A protein and the small-molecule ligand that binds it are described below.
Small molecule (SMILES): CC(=O)N[C@H]1[C@H](O[C@H]2[C@H](O)[C@@H](NC(C)=O)CO[C@@H]2CO)O[C@H](CO)[C@@H](O)[C@@H]1O

Binding-site contacts:
Ligand atom C3 contacts residue ASN7 of chain 3.A at 3.8 Å.
Ligand atom O5 contacts residue ASN7 of chain 3.A at 2.3 Å (h-bond).
Ligand atom C4 contacts residue ASN7 of chain 3.A at 4.2 Å.
Ligand atom C2 contacts residue ASN7 of chain 3.A at 2.4 Å.
Ligand atom O5 contacts residue ALA5 of chain 3.A at 4.0 Å.
Ligand atom C6 contacts residue ALA5 of chain 3.A at 4.4 Å (hydrophobic).
Ligand atom N2 contacts residue ASN7 of chain 3.A at 2.6 Å (h-bond).
Ligand atom C1 contacts residue ASN7 of chain 3.A at 1.4 Å.
Ligand atom C5 contacts residue ASN7 of chain 3.A at 3.6 Å.
Ligand atom C8 contacts residue ASN7 of chain 3.A at 4.3 Å.
Ligand atom O7 contacts residue ASN7 of chain 3.A at 4.0 Å.
Ligand atom C7 contacts residue ASN7 of chain 3.A at 3.5 Å.

Sequence of chain 3.A:
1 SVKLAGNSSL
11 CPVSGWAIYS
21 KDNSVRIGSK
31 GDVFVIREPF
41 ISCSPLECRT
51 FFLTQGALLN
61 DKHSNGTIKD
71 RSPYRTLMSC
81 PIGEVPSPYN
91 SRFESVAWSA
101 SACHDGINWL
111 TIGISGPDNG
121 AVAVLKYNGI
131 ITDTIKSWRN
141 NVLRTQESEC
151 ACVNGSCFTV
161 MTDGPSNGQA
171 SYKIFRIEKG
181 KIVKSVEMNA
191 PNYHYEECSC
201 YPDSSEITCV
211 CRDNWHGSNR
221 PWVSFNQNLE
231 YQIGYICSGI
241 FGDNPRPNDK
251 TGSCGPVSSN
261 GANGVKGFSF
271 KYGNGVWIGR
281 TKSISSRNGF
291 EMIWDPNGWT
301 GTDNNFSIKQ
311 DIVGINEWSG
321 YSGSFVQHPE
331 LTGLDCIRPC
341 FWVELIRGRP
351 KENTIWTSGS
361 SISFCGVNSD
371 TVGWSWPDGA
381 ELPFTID